Binding-site contacts:
Ligand atom C4 contacts residue ASN263 of chain 1.B at 4.2 Å.
Ligand atom C7 contacts residue ILE224 of chain 1.B at 4.4 Å (hydrophobic).
Ligand atom C5 contacts residue GLN262 of chain 1.B at 4.5 Å.
Ligand atom O5 contacts residue GLN262 of chain 1.B at 4.1 Å.
Ligand atom C1 contacts residue ASN263 of chain 1.B at 1.4 Å.
Ligand atom C7 contacts residue ASN263 of chain 1.B at 3.6 Å.
Ligand atom O7 contacts residue ILE224 of chain 1.B at 3.8 Å.
Ligand atom O6 contacts residue ASN263 of chain 1.B at 4.4 Å.
Ligand atom C2 contacts residue ASN263 of chain 1.B at 2.5 Å.
Ligand atom C8 contacts residue LYS221 of chain 1.B at 4.4 Å.
Ligand atom O5 contacts residue ASN263 of chain 1.B at 2.3 Å (h-bond).
Ligand atom O7 contacts residue ASN263 of chain 1.B at 3.6 Å (h-bond).
Ligand atom C5 contacts residue ASN263 of chain 1.B at 3.6 Å.
Ligand atom N2 contacts residue ASN263 of chain 1.B at 2.9 Å (h-bond).
Ligand atom C3 contacts residue ASN263 of chain 1.B at 3.8 Å.

Sequence of chain 1.B:
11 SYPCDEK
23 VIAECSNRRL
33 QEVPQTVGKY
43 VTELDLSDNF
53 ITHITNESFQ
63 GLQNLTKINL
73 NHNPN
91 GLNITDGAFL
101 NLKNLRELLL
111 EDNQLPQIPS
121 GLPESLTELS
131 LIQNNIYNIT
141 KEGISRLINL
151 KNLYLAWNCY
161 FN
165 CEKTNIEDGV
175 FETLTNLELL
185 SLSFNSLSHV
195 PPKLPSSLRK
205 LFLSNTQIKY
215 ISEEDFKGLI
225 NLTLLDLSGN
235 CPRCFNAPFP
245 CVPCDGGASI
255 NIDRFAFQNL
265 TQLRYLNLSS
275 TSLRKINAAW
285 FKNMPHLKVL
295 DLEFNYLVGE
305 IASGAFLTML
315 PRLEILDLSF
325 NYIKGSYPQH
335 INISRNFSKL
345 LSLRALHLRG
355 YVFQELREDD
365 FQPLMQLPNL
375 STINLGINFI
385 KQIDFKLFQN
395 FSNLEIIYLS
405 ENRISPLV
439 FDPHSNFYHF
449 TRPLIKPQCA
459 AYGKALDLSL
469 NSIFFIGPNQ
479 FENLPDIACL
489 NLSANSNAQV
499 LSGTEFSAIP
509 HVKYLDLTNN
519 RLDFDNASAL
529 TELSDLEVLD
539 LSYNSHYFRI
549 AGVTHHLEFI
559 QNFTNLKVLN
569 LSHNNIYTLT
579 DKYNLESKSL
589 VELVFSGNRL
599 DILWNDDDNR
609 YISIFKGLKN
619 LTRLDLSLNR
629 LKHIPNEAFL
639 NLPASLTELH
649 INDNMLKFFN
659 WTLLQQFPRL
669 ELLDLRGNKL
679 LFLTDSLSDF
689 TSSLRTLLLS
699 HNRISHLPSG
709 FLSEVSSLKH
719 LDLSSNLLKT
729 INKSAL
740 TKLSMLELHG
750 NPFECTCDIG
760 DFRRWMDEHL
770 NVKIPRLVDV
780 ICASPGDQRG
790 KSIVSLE

The protein below binds the small molecule below.
Small molecule (SMILES): CC(=O)N[C@@H]1[C@@H](O)[C@H](O)[C@@H](CO)O[C@H]1O